The small molecule below binds the protein below.
Small molecule (SMILES): CC(=O)N[C@@H]1[C@@H](O)[C@H](O)[C@@H](CO)O[C@H]1O

Binding-site contacts:
Ligand atom C1 contacts residue ASN278 of chain 1.C at 1.4 Å.
Ligand atom C3 contacts residue ASN278 of chain 1.C at 3.8 Å.
Ligand atom C2 contacts residue ASN278 of chain 1.C at 2.5 Å.
Ligand atom C1 contacts residue THR280 of chain 1.C at 3.9 Å.
Ligand atom C3 contacts residue THR280 of chain 1.C at 4.2 Å.
Ligand atom O6 contacts residue ASN278 of chain 1.C at 4.2 Å.
Ligand atom N2 contacts residue ASN278 of chain 1.C at 2.9 Å (h-bond).
Ligand atom C5 contacts residue THR280 of chain 1.C at 4.0 Å.
Ligand atom N2 contacts residue THR280 of chain 1.C at 4.4 Å.
Ligand atom C7 contacts residue ASN278 of chain 1.C at 4.0 Å.
Ligand atom C2 contacts residue THR280 of chain 1.C at 4.3 Å.
Ligand atom O5 contacts residue ASN278 of chain 1.C at 2.4 Å (h-bond).
Ligand atom O6 contacts residue ASN281 of chain 1.C at 4.4 Å.
Ligand atom C4 contacts residue ASN278 of chain 1.C at 4.2 Å.
Ligand atom C5 contacts residue ASN278 of chain 1.C at 3.7 Å.
Ligand atom O5 contacts residue THR280 of chain 1.C at 4.2 Å.

Sequence of chain 1.C:
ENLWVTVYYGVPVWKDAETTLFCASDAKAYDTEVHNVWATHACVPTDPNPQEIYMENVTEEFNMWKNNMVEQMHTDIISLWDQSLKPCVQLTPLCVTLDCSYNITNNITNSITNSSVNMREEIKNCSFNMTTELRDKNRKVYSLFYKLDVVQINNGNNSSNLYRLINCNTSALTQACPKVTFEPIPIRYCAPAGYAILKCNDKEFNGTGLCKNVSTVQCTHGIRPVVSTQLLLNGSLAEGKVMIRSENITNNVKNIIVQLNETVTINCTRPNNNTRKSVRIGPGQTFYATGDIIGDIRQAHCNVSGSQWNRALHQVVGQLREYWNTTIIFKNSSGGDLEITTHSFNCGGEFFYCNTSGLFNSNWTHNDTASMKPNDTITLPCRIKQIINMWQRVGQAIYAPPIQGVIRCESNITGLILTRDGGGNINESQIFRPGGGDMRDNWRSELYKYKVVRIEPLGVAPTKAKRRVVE